A small-molecule ligand and the protein it binds are described below.
Small molecule (SMILES): C[SH](C)CCC(=O)O

Binding-site contacts:
Ligand atom S contacts residue TRP110 of chain 1.A at 4.4 Å.
Ligand atom C2 contacts residue LEU53 of chain 1.A at 3.7 Å (hydrophobic).
Ligand atom C1 contacts residue HIS56 of chain 1.A at 3.4 Å.
Ligand atom CM1 contacts residue ALA45 of chain 1.A at 3.8 Å (hydrophobic).
Ligand atom C2 contacts residue TYR64 of chain 1.A at 4.3 Å (hydrophobic).
Ligand atom O1 contacts residue PHE112 of chain 1.A at 4.0 Å.
Ligand atom O2 contacts residue TYR64 of chain 1.A at 2.4 Å (h-bond).
Ligand atom O2 contacts residue LEU53 of chain 1.A at 3.7 Å.
Ligand atom CM2 contacts residue TRP26 of chain 1.A at 3.1 Å (hydrophobic).
Ligand atom O1 contacts residue TYR64 of chain 1.A at 4.5 Å.
Ligand atom CM1 contacts residue TRP110 of chain 1.A at 3.6 Å (hydrophobic).
Ligand atom O2 contacts residue MN1 of chain 1.C at 2.1 Å.
Ligand atom O2 contacts residue HIS56 of chain 1.A at 3.5 Å (h-bond).
Ligand atom O2 contacts residue GLU62 of chain 1.A at 2.8 Å (salt-bridge).
Ligand atom C3 contacts residue LEU53 of chain 1.A at 4.1 Å (hydrophobic).
Ligand atom C2 contacts residue GLU62 of chain 1.A at 3.9 Å.
Ligand atom C1 contacts residue HIS58 of chain 1.A at 4.0 Å.
Ligand atom CM1 contacts residue TRP26 of chain 1.A at 4.0 Å (hydrophobic).
Ligand atom S contacts residue LEU53 of chain 1.A at 4.3 Å.
Ligand atom O1 contacts residue GLU62 of chain 1.A at 3.7 Å.
Ligand atom O2 contacts residue HIS58 of chain 1.A at 4.1 Å.
Ligand atom C1 contacts residue MN1 of chain 1.C at 2.6 Å.
Ligand atom O1 contacts residue HIS56 of chain 1.A at 2.9 Å (h-bond).
Ligand atom C2 contacts residue MN1 of chain 1.C at 4.1 Å.
Ligand atom O1 contacts residue HIS58 of chain 1.A at 3.2 Å (h-bond).
Ligand atom C1 contacts residue LEU53 of chain 1.A at 3.9 Å (hydrophobic).
Ligand atom CM2 contacts residue TRP110 of chain 1.A at 3.5 Å (hydrophobic).
Ligand atom O2 contacts residue HIS96 of chain 1.A at 3.8 Å.
Ligand atom C1 contacts residue GLU62 of chain 1.A at 3.2 Å.
Ligand atom CM2 contacts residue PHE117 of chain 1.A at 3.2 Å (hydrophobic).
Ligand atom C1 contacts residue TYR64 of chain 1.A at 3.6 Å (hydrophobic).
Ligand atom CM1 contacts residue LEU53 of chain 1.A at 4.2 Å (hydrophobic).
Ligand atom S contacts residue TRP26 of chain 1.A at 3.9 Å.
Ligand atom S contacts residue PHE117 of chain 1.A at 4.1 Å.
Ligand atom O1 contacts residue MN1 of chain 1.C at 2.4 Å.
Ligand atom C3 contacts residue PHE117 of chain 1.A at 3.9 Å (hydrophobic).

Sequence of chain 1.A:
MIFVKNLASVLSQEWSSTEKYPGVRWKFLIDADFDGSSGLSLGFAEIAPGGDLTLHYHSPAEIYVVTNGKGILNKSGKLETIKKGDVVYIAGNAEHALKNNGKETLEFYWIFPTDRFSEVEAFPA